A small-molecule ligand and the protein it binds are described below.
Small molecule (SMILES): CC(C)C[C@H](NC(=O)OCC1CN(C(=O)OC(C)(C)C)C1)C(=O)N[C@@H](C[C@@H]1C=CNC1=O)[C@@H](O)S(=O)(=O)O

Sequence of chain 1.B:
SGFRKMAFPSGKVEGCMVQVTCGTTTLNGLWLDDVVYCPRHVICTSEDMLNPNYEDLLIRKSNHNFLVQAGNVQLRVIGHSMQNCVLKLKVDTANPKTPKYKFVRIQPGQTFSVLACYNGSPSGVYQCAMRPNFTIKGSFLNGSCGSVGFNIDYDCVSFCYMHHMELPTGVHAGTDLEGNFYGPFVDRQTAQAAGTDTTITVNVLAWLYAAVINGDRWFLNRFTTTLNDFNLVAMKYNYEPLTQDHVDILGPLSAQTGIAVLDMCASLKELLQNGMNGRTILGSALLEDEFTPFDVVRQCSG

Binding-site contacts:
Ligand atom C21 contacts residue FWI1 of chain 1.F at 0.1 Å.
Ligand atom N24 contacts residue FWI1 of chain 1.F at 0.2 Å (h-bond).
Ligand atom N07 contacts residue FWI1 of chain 1.F at 0.2 Å (h-bond).
Ligand atom N11 contacts residue FWI1 of chain 1.F at 0.2 Å (h-bond).
Ligand atom C08 contacts residue FWI1 of chain 1.F at 0.1 Å.
Ligand atom C23 contacts residue FWI1 of chain 1.F at 0.1 Å.
Ligand atom O10 contacts residue HIS167 of chain 1.B at 2.8 Å (h-bond).
Ligand atom C32 contacts residue FWI1 of chain 1.F at 0.1 Å.
Ligand atom C04 contacts residue FWI1 of chain 1.F at 0.2 Å.
Ligand atom O20 contacts residue FWI1 of chain 1.F at 0.5 Å (h-bond).
Ligand atom C13 contacts residue FWI1 of chain 1.F at 0.2 Å.
Ligand atom O02 contacts residue CYS149 of chain 1.B at 2.7 Å (h-bond).
Ligand atom C04 contacts residue CYS149 of chain 1.B at 3.2 Å (hydrophobic).
Ligand atom O20 contacts residue GLN193 of chain 1.B at 2.8 Å (h-bond).
Ligand atom N11 contacts residue HIS168 of chain 1.B at 2.9 Å (h-bond).
Ligand atom C19 contacts residue FWI1 of chain 1.F at 0.0 Å.
Ligand atom C23 contacts residue GLN193 of chain 1.B at 3.2 Å.
Ligand atom O10 contacts residue FWI1 of chain 1.F at 0.4 Å (h-bond).
Ligand atom C15 contacts residue FWI1 of chain 1.F at 0.2 Å.
Ligand atom C01 contacts residue CYS149 of chain 1.B at 1.8 Å (hydrophobic).
Ligand atom C14 contacts residue FWI1 of chain 1.F at 0.2 Å.
Ligand atom C05 contacts residue FWI1 of chain 1.F at 0.2 Å.
Ligand atom N11 contacts residue CYS149 of chain 1.B at 3.0 Å (h-bond).
Ligand atom C22 contacts residue FWI1 of chain 1.F at 0.1 Å.
Ligand atom C21 contacts residue GLU170 of chain 1.B at 3.2 Å.
Ligand atom C17 contacts residue FWI1 of chain 1.F at 0.2 Å.
Ligand atom C03 contacts residue CYS149 of chain 1.B at 2.8 Å (hydrophobic).
Ligand atom C09 contacts residue FWI1 of chain 1.F at 0.1 Å.
Ligand atom O33 contacts residue FWI1 of chain 1.F at 0.1 Å (h-bond).
Ligand atom O02 contacts residue FWI1 of chain 1.F at 1.3 Å.
Ligand atom O34 contacts residue FWI1 of chain 1.F at 0.3 Å (h-bond).
Ligand atom C01 contacts residue FWI1 of chain 1.F at 0.2 Å.
Ligand atom C06 contacts residue FWI1 of chain 1.F at 0.3 Å.
Ligand atom N18 contacts residue GLN193 of chain 1.B at 2.8 Å (h-bond).
Ligand atom N18 contacts residue FWI1 of chain 1.F at 0.3 Å (h-bond).
Ligand atom C12 contacts residue FWI1 of chain 1.F at 0.2 Å.
Ligand atom C03 contacts residue FWI1 of chain 1.F at 0.2 Å.
Ligand atom C16 contacts residue FWI1 of chain 1.F at 0.2 Å.
Ligand atom O33 contacts residue GLU170 of chain 1.B at 3.0 Å (salt-bridge).
Ligand atom C22 contacts residue GLU170 of chain 1.B at 3.2 Å.